This small molecule binds to this protein.
Small molecule (SMILES): CC(=O)N[C@H]1[C@H](O[C@H]2[C@H](O)[C@@H](NC(C)=O)CO[C@@H]2CO)O[C@H](CO)[C@@H](O)[C@@H]1O

Sequence of chain 1.A:
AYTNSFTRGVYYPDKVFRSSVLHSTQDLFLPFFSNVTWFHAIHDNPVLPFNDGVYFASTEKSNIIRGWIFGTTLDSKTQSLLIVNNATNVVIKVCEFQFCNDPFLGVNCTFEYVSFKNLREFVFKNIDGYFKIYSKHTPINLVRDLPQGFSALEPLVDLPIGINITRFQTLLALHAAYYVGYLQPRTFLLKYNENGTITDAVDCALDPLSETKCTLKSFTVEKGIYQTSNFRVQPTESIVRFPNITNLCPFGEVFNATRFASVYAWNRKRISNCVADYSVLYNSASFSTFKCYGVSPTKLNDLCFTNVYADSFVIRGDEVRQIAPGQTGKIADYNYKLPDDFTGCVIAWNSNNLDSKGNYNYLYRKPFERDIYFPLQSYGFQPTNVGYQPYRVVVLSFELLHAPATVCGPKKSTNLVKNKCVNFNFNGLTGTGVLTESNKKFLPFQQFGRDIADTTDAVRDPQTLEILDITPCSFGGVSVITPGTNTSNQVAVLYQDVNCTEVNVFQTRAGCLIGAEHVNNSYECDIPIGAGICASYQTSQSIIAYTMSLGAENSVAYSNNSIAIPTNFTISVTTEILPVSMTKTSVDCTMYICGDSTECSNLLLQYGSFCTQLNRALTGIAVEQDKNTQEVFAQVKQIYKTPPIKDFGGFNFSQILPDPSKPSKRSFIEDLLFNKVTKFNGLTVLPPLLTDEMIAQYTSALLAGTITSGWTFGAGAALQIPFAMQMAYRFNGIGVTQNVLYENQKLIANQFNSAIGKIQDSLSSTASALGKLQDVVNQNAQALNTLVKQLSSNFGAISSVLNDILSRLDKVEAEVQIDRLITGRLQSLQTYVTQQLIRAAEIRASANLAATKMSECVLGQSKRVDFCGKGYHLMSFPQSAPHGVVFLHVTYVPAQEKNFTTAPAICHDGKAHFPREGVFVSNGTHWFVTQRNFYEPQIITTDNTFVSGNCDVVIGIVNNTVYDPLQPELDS

Binding-site contacts:
Ligand atom C2 contacts residue ASN801 of chain 1.A at 2.5 Å.
Ligand atom C6 contacts residue GLN804 of chain 1.A at 3.7 Å.
Ligand atom C4 contacts residue ASN801 of chain 1.A at 4.2 Å.
Ligand atom O6 contacts residue SER803 of chain 1.A at 4.3 Å.
Ligand atom C1 contacts residue ASN801 of chain 1.A at 1.4 Å.
Ligand atom C5 contacts residue ASN801 of chain 1.A at 3.7 Å.
Ligand atom O6 contacts residue GLN804 of chain 1.A at 3.3 Å.
Ligand atom N2 contacts residue ASN801 of chain 1.A at 3.0 Å (h-bond).
Ligand atom O5 contacts residue GLN804 of chain 1.A at 4.4 Å.
Ligand atom O6 contacts residue GLN935 of chain 1.A at 4.4 Å.
Ligand atom C5 contacts residue GLN804 of chain 1.A at 3.8 Å.
Ligand atom C8 contacts residue PHE817 of chain 1.A at 4.5 Å (hydrophobic).
Ligand atom O5 contacts residue SER803 of chain 1.A at 3.5 Å (h-bond).
Ligand atom C1 contacts residue SER803 of chain 1.A at 3.5 Å.
Ligand atom O7 contacts residue ASN801 of chain 1.A at 4.1 Å.
Ligand atom C8 contacts residue GLN804 of chain 1.A at 4.1 Å.
Ligand atom C7 contacts residue ASN801 of chain 1.A at 3.8 Å.
Ligand atom C3 contacts residue ASN801 of chain 1.A at 3.8 Å.
Ligand atom O5 contacts residue ASN801 of chain 1.A at 2.3 Å (h-bond).
Ligand atom C5 contacts residue SER803 of chain 1.A at 3.8 Å.